Sequence of chain 2.B:
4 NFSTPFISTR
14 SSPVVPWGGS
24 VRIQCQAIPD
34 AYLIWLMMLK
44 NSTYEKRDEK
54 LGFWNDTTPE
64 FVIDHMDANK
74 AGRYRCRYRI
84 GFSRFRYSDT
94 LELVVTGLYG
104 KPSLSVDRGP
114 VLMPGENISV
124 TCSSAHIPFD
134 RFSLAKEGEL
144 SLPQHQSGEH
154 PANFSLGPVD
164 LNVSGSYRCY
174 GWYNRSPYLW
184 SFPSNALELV

A small-molecule ligand and the protein it binds are described below.
Small molecule (SMILES): CC(=O)N[C@@H]1[C@@H](O)[C@H](O)[C@@H](CO)O[C@H]1O

Binding-site contacts:
Ligand atom N2 contacts residue ASN156 of chain 2.B at 2.9 Å (h-bond).
Ligand atom O5 contacts residue ASN156 of chain 2.B at 2.3 Å (h-bond).
Ligand atom C3 contacts residue ASN156 of chain 2.B at 3.8 Å.
Ligand atom O7 contacts residue ASN156 of chain 2.B at 2.8 Å (h-bond).
Ligand atom C7 contacts residue ASN156 of chain 2.B at 3.0 Å.
Ligand atom C1 contacts residue ASN156 of chain 2.B at 1.4 Å.
Ligand atom O7 contacts residue GLU152 of chain 2.B at 4.0 Å.
Ligand atom C8 contacts residue ASN156 of chain 2.B at 4.3 Å.
Ligand atom C5 contacts residue SER158 of chain 2.B at 4.2 Å.
Ligand atom O6 contacts residue SER158 of chain 2.B at 3.9 Å.
Ligand atom C6 contacts residue SER158 of chain 2.B at 3.1 Å.
Ligand atom C5 contacts residue ASN156 of chain 2.B at 3.6 Å.
Ligand atom C4 contacts residue ASN156 of chain 2.B at 4.3 Å.
Ligand atom C2 contacts residue ASN156 of chain 2.B at 2.5 Å.